A small-molecule ligand and the protein it binds are described below.
Small molecule (SMILES): CC(C)C[C@H](NC(=O)OC1CC2(C1)CN(C(=O)C(C)C)C2)C(=O)N[C@@H](C[C@@H]1CCNC1=O)[C@@H](O)S(=O)(=O)O

Sequence of chain 1.A:
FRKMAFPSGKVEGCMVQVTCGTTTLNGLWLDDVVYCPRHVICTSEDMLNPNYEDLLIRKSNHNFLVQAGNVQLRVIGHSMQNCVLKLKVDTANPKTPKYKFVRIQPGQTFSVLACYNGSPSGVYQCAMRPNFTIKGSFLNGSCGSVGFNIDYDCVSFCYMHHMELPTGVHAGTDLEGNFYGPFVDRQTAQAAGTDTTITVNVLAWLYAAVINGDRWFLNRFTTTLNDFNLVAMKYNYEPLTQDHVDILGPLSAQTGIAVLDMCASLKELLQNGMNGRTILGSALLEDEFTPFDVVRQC

Binding-site contacts:
Ligand atom C16 contacts residue FIW1 of chain 1.D at 0.2 Å.
Ligand atom N10 contacts residue FIW1 of chain 1.D at 0.1 Å (h-bond).
Ligand atom C09 contacts residue FIW1 of chain 1.D at 0.2 Å.
Ligand atom N27 contacts residue FIW1 of chain 1.D at 2.5 Å.
Ligand atom O20 contacts residue FIW1 of chain 1.D at 1.3 Å.
Ligand atom C11 contacts residue FIW1 of chain 1.D at 0.1 Å.
Ligand atom C17 contacts residue FIW1 of chain 1.D at 0.1 Å.
Ligand atom C14 contacts residue FIW1 of chain 1.D at 0.1 Å.
Ligand atom C33 contacts residue FIW1 of chain 1.D at 1.9 Å.
Ligand atom C13 contacts residue FIW1 of chain 1.D at 0.1 Å.
Ligand atom C24 contacts residue FIW1 of chain 1.D at 0.8 Å.
Ligand atom O22 contacts residue FIW1 of chain 1.D at 0.9 Å (h-bond).
Ligand atom C08 contacts residue FIW1 of chain 1.D at 0.1 Å.
Ligand atom C05 contacts residue FIW1 of chain 1.D at 0.2 Å.
Ligand atom N03 contacts residue GLN193 of chain 1.A at 2.7 Å (h-bond).
Ligand atom C34 contacts residue FIW1 of chain 1.D at 0.4 Å.
Ligand atom N15 contacts residue FIW1 of chain 1.D at 0.2 Å (h-bond).
Ligand atom N10 contacts residue HIS168 of chain 1.A at 2.9 Å (h-bond).
Ligand atom C06 contacts residue FIW1 of chain 1.D at 0.1 Å.
Ligand atom N10 contacts residue CYS149 of chain 1.A at 3.0 Å (h-bond).
Ligand atom O22 contacts residue GLN193 of chain 1.A at 3.1 Å (h-bond).
Ligand atom N03 contacts residue FIW1 of chain 1.D at 0.4 Å (h-bond).
Ligand atom C11 contacts residue CYS149 of chain 1.A at 2.7 Å (hydrophobic).
Ligand atom C02 contacts residue FIW1 of chain 1.D at 0.5 Å.
Ligand atom O21 contacts residue FIW1 of chain 1.D at 0.5 Å (h-bond).
Ligand atom O01 contacts residue FIW1 of chain 1.D at 0.4 Å (h-bond).
Ligand atom O32 contacts residue LEU171 of chain 1.A at 2.5 Å (h-bond).
Ligand atom C12 contacts residue FIW1 of chain 1.D at 0.1 Å.
Ligand atom O20 contacts residue CYS149 of chain 1.A at 2.7 Å (h-bond).
Ligand atom C04 contacts residue FIW1 of chain 1.D at 0.2 Å.
Ligand atom N15 contacts residue GLU170 of chain 1.A at 2.9 Å (salt-bridge).
Ligand atom C26 contacts residue FIW1 of chain 1.D at 1.2 Å.
Ligand atom O18 contacts residue HIS167 of chain 1.A at 2.8 Å (h-bond).
Ligand atom C33 contacts residue GLU170 of chain 1.A at 3.0 Å.
Ligand atom C23 contacts residue FIW1 of chain 1.D at 0.4 Å.
Ligand atom C19 contacts residue CYS149 of chain 1.A at 1.8 Å (hydrophobic).
Ligand atom O18 contacts residue FIW1 of chain 1.D at 0.1 Å (h-bond).
Ligand atom C25 contacts residue FIW1 of chain 1.D at 0.9 Å.
Ligand atom C07 contacts residue FIW1 of chain 1.D at 0.2 Å.
Ligand atom C19 contacts residue FIW1 of chain 1.D at 0.1 Å.